Binding-site contacts:
Ligand atom O19 contacts residue MET95 of chain 1.B at 3.5 Å (h-bond).
Ligand atom C6 contacts residue ILE43 of chain 1.B at 3.7 Å (hydrophobic).
Ligand atom C17 contacts residue LEU145 of chain 1.B at 3.8 Å (hydrophobic).
Ligand atom N38 contacts residue MET92 of chain 1.B at 2.8 Å.
Ligand atom C31 contacts residue MET92 of chain 1.B at 3.3 Å (hydrophobic).
Ligand atom C1 contacts residue GLY98 of chain 1.B at 3.7 Å.
Ligand atom C28 contacts residue ILE43 of chain 1.B at 3.7 Å (hydrophobic).
Ligand atom C41 contacts residue ASP156 of chain 1.B at 3.8 Å.
Ligand atom C45 contacts residue SER161 of chain 1.B at 3.8 Å.
Ligand atom C37 contacts residue MET92 of chain 1.B at 3.5 Å (hydrophobic).
Ligand atom C5 contacts residue LEU145 of chain 1.B at 3.7 Å (hydrophobic).
Ligand atom O19 contacts residue GLY98 of chain 1.B at 3.3 Å.
Ligand atom C32 contacts residue LEU145 of chain 1.B at 3.6 Å (hydrophobic).
Ligand atom C40 contacts residue VAL76 of chain 1.B at 3.7 Å (hydrophobic).
Ligand atom C30 contacts residue LEU157 of chain 1.B at 3.5 Å (hydrophobic).
Ligand atom C49 contacts residue LEU78 of chain 1.B at 3.6 Å (hydrophobic).
Ligand atom C47 contacts residue LEU129 of chain 1.B at 3.7 Å (hydrophobic).
Ligand atom N14 contacts residue ILE43 of chain 1.B at 3.4 Å.
Ligand atom N14 contacts residue GLU93 of chain 1.B at 3.0 Å (salt-bridge).
Ligand atom C17 contacts residue GLU93 of chain 1.B at 2.6 Å.
Ligand atom N16 contacts residue LEU145 of chain 1.B at 3.5 Å.
Ligand atom O36 contacts residue ASP156 of chain 1.B at 2.8 Å (salt-bridge).
Ligand atom C17 contacts residue ILE43 of chain 1.B at 3.5 Å (hydrophobic).
Ligand atom N14 contacts residue TYR94 of chain 1.B at 3.5 Å.
Ligand atom C35 contacts residue MET92 of chain 1.B at 3.7 Å (hydrophobic).
Ligand atom C48 contacts residue ILE154 of chain 1.B at 3.6 Å (hydrophobic).
Ligand atom C46 contacts residue HIS136 of chain 1.B at 3.3 Å.
Ligand atom N39 contacts residue VAL76 of chain 1.B at 3.5 Å (h-bond).
Ligand atom C29 contacts residue LEU157 of chain 1.B at 3.5 Å (hydrophobic).
Ligand atom C7 contacts residue MET95 of chain 1.B at 3.3 Å (hydrophobic).
Ligand atom O36 contacts residue ALA155 of chain 1.B at 3.5 Å.
Ligand atom C49 contacts residue VAL76 of chain 1.B at 3.3 Å (hydrophobic).
Ligand atom C47 contacts residue HIS136 of chain 1.B at 3.7 Å.
Ligand atom N14 contacts residue MET95 of chain 1.B at 3.0 Å (h-bond).
Ligand atom N34 contacts residue MET92 of chain 1.B at 3.2 Å.
Ligand atom C41 contacts residue VAL76 of chain 1.B at 3.5 Å (hydrophobic).
Ligand atom C37 contacts residue VAL76 of chain 1.B at 3.5 Å (hydrophobic).
Ligand atom O36 contacts residue LEU157 of chain 1.B at 3.6 Å.
Ligand atom C44 contacts residue LEU70 of chain 1.B at 3.7 Å (hydrophobic).
Ligand atom N38 contacts residue VAL76 of chain 1.B at 3.7 Å.

A small-molecule ligand and the protein it binds are described below.
Small molecule (SMILES): CNC(=O)c1ccc2c(c1)ncn2-c1ccc(CNC(=O)c2cc(Cc3ccccc3)n(C)n2)cc1

Sequence of chain 1.B:
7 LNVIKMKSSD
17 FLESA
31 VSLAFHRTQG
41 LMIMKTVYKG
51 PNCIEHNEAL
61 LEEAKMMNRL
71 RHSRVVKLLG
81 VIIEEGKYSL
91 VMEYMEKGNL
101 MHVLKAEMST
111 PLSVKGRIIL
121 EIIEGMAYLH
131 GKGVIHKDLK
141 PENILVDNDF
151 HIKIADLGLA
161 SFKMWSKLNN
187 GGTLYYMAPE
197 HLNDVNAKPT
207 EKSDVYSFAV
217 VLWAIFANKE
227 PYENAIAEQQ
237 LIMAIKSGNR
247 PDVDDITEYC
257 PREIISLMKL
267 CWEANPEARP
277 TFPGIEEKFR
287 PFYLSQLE